Sequence of chain 1.I:
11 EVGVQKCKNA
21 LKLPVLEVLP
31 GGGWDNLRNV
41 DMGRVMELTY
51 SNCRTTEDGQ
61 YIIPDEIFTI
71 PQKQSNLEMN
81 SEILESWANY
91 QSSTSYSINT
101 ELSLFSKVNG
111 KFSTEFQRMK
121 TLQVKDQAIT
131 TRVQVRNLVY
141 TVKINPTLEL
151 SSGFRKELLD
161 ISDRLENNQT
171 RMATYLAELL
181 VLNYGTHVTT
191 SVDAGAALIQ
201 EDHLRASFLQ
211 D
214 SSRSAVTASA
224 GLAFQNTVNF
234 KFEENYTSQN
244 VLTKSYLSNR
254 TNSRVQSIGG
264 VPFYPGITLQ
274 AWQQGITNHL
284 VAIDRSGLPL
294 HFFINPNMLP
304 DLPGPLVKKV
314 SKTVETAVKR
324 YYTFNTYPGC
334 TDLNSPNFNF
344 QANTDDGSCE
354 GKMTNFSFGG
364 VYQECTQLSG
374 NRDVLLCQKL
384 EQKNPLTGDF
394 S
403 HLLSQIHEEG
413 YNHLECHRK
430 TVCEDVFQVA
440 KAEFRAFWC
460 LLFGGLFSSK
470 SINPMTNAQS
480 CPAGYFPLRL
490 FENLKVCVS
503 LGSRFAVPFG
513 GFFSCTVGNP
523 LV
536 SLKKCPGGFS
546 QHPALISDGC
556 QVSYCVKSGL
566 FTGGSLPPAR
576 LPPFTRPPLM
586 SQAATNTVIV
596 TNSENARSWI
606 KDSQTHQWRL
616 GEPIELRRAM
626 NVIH

The protein below binds the small molecule below.
Small molecule (SMILES): CC(=O)N[C@H]1[C@H](O[C@H]2[C@H](O)[C@@H](NC(C)=O)CO[C@@H]2CO)O[C@H](CO)[C@@H](O)[C@@H]1O

Binding-site contacts:
Ligand atom O6 contacts residue LYS247 of chain 1.I at 4.0 Å.
Ligand atom C6 contacts residue PHE208 of chain 1.I at 4.2 Å (hydrophobic).
Ligand atom N2 contacts residue ASN252 of chain 1.I at 3.0 Å (h-bond).
Ligand atom O6 contacts residue SER207 of chain 1.I at 3.3 Å (h-bond).
Ligand atom C3 contacts residue ASN252 of chain 1.I at 3.8 Å.
Ligand atom C7 contacts residue SER251 of chain 1.I at 3.8 Å.
Ligand atom O5 contacts residue ASN252 of chain 1.I at 2.4 Å (h-bond).
Ligand atom C8 contacts residue SER251 of chain 1.I at 3.8 Å.
Ligand atom O7 contacts residue SER251 of chain 1.I at 3.2 Å.
Ligand atom C1 contacts residue ASN252 of chain 1.I at 1.4 Å.
Ligand atom C2 contacts residue ASN252 of chain 1.I at 2.5 Å.
Ligand atom C4 contacts residue ASN252 of chain 1.I at 4.2 Å.
Ligand atom O6 contacts residue ASP211 of chain 1.I at 3.0 Å (salt-bridge).
Ligand atom O6 contacts residue PHE208 of chain 1.I at 3.5 Å.
Ligand atom O5 contacts residue PHE208 of chain 1.I at 3.8 Å.
Ligand atom C4 contacts residue SER248 of chain 1.I at 4.3 Å.
Ligand atom C5 contacts residue ASN252 of chain 1.I at 3.7 Å.
Ligand atom C6 contacts residue ASP211 of chain 1.I at 3.7 Å.
Ligand atom N2 contacts residue SER251 of chain 1.I at 4.2 Å.
Ligand atom O5 contacts residue SER248 of chain 1.I at 4.3 Å.
Ligand atom C7 contacts residue ASN252 of chain 1.I at 4.0 Å.